Binding-site contacts:
Ligand atom C4 contacts residue ASN87 of chain 5.Q at 4.2 Å.
Ligand atom N2 contacts residue ASN87 of chain 5.Q at 2.9 Å (h-bond).
Ligand atom C4 contacts residue LEU151 of chain 5.Q at 4.4 Å (hydrophobic).
Ligand atom O5 contacts residue ASN87 of chain 5.Q at 2.3 Å (h-bond).
Ligand atom O5 contacts residue SER79 of chain 5.Q at 4.4 Å.
Ligand atom O6 contacts residue LEU151 of chain 5.Q at 3.4 Å.
Ligand atom C1 contacts residue SER89 of chain 5.Q at 4.5 Å.
Ligand atom C6 contacts residue LEU151 of chain 5.Q at 3.8 Å (hydrophobic).
Ligand atom C5 contacts residue ASN87 of chain 5.Q at 3.7 Å.
Ligand atom C5 contacts residue LEU151 of chain 5.Q at 4.1 Å (hydrophobic).
Ligand atom C2 contacts residue ASN87 of chain 5.Q at 2.4 Å.
Ligand atom C3 contacts residue ASN87 of chain 5.Q at 3.7 Å.
Ligand atom C5 contacts residue SER89 of chain 5.Q at 4.3 Å.
Ligand atom O4 contacts residue LEU151 of chain 5.Q at 3.7 Å.
Ligand atom O7 contacts residue ASN87 of chain 5.Q at 3.9 Å.
Ligand atom O5 contacts residue SER89 of chain 5.Q at 4.1 Å.
Ligand atom C7 contacts residue ASN87 of chain 5.Q at 3.6 Å.
Ligand atom O7 contacts residue ASP85 of chain 5.Q at 4.3 Å.
Ligand atom C1 contacts residue ASN87 of chain 5.Q at 1.4 Å.

This protein binds this small molecule.
Small molecule (SMILES): CC(=O)N[C@@H]1[C@@H](O)[C@H](O)[C@@H](CO)O[C@H]1O

Sequence of chain 5.Q:
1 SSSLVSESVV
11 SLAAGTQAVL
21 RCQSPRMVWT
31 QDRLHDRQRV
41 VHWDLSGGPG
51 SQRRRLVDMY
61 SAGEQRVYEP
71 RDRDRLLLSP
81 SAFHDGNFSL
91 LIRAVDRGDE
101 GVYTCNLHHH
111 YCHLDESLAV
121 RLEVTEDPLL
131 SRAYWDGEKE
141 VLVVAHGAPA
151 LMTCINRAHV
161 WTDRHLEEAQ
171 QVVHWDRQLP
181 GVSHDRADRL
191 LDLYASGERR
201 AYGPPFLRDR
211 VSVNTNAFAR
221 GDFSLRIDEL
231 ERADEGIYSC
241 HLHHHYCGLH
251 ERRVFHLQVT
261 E